The small molecule below binds the protein below.
Small molecule (SMILES): COC1=C(OC)C(=O)C(C/C=C(/C)CCC=C(C)CC/C=C(/C)CC/C=C(\C)CC/C=C(\C)CC/C=C(\C)CC/C=C(/C)CCC=C(C)CCC=C(C)CCC=C(C)C)=C(C)C1=O

Sequence of chain 1.C:
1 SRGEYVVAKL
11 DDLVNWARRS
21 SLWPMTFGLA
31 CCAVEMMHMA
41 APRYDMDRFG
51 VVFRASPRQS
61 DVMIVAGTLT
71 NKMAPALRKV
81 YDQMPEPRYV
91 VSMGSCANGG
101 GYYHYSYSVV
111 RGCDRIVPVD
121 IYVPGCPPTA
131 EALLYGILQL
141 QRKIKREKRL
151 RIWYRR

Binding-site contacts:
Ligand atom C17 contacts residue PEE1 of chain 1.AB at 4.0 Å.
Ligand atom C1 contacts residue THR21 of chain 1.PA at 3.9 Å.
Ligand atom C3 contacts residue TRP23 of chain 1.C at 4.0 Å (hydrophobic).
Ligand atom C16 contacts residue MET225 of chain 1.PA at 3.7 Å (hydrophobic).
Ligand atom C15 contacts residue MET225 of chain 1.PA at 3.6 Å (hydrophobic).
Ligand atom O4 contacts residue TRP23 of chain 1.C at 3.7 Å.
Ligand atom O1 contacts residue THR21 of chain 1.PA at 3.2 Å.
Ligand atom C10 contacts residue ALA18 of chain 1.PA at 3.7 Å (hydrophobic).
Ligand atom CM3 contacts residue TRP23 of chain 1.C at 3.8 Å (hydrophobic).
Ligand atom C6 contacts residue PHE224 of chain 1.PA at 3.6 Å (hydrophobic).
Ligand atom C15 contacts residue ALA18 of chain 1.PA at 3.6 Å (hydrophobic).
Ligand atom C5 contacts residue TRP23 of chain 1.C at 3.8 Å (hydrophobic).
Ligand atom C4 contacts residue PHE224 of chain 1.PA at 3.8 Å (hydrophobic).
Ligand atom C3 contacts residue PHE224 of chain 1.PA at 3.9 Å (hydrophobic).
Ligand atom C14 contacts residue MET225 of chain 1.PA at 3.8 Å (hydrophobic).
Ligand atom C20 contacts residue LEU14 of chain 1.PA at 3.9 Å (hydrophobic).
Ligand atom C13 contacts residue ALA52 of chain 1.PA at 3.9 Å (hydrophobic).
Ligand atom C1 contacts residue PHE224 of chain 1.PA at 3.9 Å (hydrophobic).
Ligand atom C5 contacts residue PHE224 of chain 1.PA at 3.5 Å (hydrophobic).
Ligand atom C9 contacts residue PRO48 of chain 1.PA at 3.9 Å (hydrophobic).
Ligand atom CM5 contacts residue LEU55 of chain 1.PA at 3.7 Å (hydrophobic).
Ligand atom O4 contacts residue PHE224 of chain 1.PA at 3.8 Å.
Ligand atom O4 contacts residue PHE220 of chain 1.PA at 3.2 Å.
Ligand atom C4 contacts residue TRP23 of chain 1.C at 3.5 Å (hydrophobic).
Ligand atom C15 contacts residue LEU14 of chain 1.PA at 3.5 Å (hydrophobic).
Ligand atom C8 contacts residue ASP51 of chain 1.PA at 3.5 Å.
Ligand atom CM5 contacts residue PHE224 of chain 1.PA at 3.5 Å (hydrophobic).
Ligand atom C7 contacts residue PHE224 of chain 1.PA at 3.9 Å (hydrophobic).
Ligand atom CM5 contacts residue PHE220 of chain 1.PA at 3.5 Å (hydrophobic).
Ligand atom O1 contacts residue ASP51 of chain 1.PA at 3.7 Å.
Ligand atom C10 contacts residue THR21 of chain 1.PA at 3.8 Å.
Ligand atom C9 contacts residue ASP51 of chain 1.PA at 3.8 Å.
Ligand atom C19 contacts residue LEU14 of chain 1.PA at 4.0 Å (hydrophobic).
Ligand atom C8 contacts residue LEU55 of chain 1.PA at 3.7 Å (hydrophobic).
Ligand atom C21 contacts residue LEU15 of chain 1.PA at 3.7 Å (hydrophobic).
Ligand atom C11 contacts residue ALA52 of chain 1.PA at 3.6 Å (hydrophobic).
Ligand atom C13 contacts residue MET225 of chain 1.PA at 3.6 Å (hydrophobic).
Ligand atom CM2 contacts residue ARG25 of chain 1.PA at 3.6 Å.
Ligand atom C9 contacts residue ALA52 of chain 1.PA at 4.0 Å (hydrophobic).
Ligand atom O2 contacts residue ARG25 of chain 1.PA at 3.2 Å (salt-bridge).

Sequence of chain 1.PA:
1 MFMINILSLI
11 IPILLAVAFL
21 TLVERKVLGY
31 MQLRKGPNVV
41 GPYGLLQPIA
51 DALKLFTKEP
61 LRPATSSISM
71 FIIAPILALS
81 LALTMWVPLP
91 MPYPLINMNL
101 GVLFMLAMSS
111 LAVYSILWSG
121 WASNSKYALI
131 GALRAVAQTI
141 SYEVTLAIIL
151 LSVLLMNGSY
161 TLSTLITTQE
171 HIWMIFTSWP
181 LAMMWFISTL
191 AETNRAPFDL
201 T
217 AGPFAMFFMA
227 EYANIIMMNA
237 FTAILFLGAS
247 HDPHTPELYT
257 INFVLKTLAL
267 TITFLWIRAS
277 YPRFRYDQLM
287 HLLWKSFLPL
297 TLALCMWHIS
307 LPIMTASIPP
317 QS